Binding-site contacts:
Ligand atom N2 contacts residue ASN331 of chain 1.A at 3.1 Å (h-bond).
Ligand atom O5 contacts residue ASN331 of chain 1.A at 2.2 Å (h-bond).
Ligand atom O7 contacts residue ILE332 of chain 1.A at 3.1 Å.
Ligand atom C2 contacts residue ASN331 of chain 1.A at 2.5 Å.
Ligand atom C7 contacts residue GLN580 of chain 1.A at 4.1 Å.
Ligand atom C8 contacts residue ASN331 of chain 1.A at 3.5 Å.
Ligand atom O7 contacts residue ASN331 of chain 1.A at 3.0 Å.
Ligand atom C1 contacts residue ASN331 of chain 1.A at 1.4 Å.
Ligand atom C8 contacts residue GLN580 of chain 1.A at 3.6 Å.
Ligand atom C7 contacts residue ILE332 of chain 1.A at 4.2 Å (hydrophobic).
Ligand atom C5 contacts residue ASN331 of chain 1.A at 3.6 Å.
Ligand atom N2 contacts residue GLN580 of chain 1.A at 3.6 Å.
Ligand atom C4 contacts residue ASN331 of chain 1.A at 4.2 Å.
Ligand atom C7 contacts residue ASN331 of chain 1.A at 3.0 Å.
Ligand atom C3 contacts residue ASN331 of chain 1.A at 3.8 Å.

Sequence of chain 1.A:
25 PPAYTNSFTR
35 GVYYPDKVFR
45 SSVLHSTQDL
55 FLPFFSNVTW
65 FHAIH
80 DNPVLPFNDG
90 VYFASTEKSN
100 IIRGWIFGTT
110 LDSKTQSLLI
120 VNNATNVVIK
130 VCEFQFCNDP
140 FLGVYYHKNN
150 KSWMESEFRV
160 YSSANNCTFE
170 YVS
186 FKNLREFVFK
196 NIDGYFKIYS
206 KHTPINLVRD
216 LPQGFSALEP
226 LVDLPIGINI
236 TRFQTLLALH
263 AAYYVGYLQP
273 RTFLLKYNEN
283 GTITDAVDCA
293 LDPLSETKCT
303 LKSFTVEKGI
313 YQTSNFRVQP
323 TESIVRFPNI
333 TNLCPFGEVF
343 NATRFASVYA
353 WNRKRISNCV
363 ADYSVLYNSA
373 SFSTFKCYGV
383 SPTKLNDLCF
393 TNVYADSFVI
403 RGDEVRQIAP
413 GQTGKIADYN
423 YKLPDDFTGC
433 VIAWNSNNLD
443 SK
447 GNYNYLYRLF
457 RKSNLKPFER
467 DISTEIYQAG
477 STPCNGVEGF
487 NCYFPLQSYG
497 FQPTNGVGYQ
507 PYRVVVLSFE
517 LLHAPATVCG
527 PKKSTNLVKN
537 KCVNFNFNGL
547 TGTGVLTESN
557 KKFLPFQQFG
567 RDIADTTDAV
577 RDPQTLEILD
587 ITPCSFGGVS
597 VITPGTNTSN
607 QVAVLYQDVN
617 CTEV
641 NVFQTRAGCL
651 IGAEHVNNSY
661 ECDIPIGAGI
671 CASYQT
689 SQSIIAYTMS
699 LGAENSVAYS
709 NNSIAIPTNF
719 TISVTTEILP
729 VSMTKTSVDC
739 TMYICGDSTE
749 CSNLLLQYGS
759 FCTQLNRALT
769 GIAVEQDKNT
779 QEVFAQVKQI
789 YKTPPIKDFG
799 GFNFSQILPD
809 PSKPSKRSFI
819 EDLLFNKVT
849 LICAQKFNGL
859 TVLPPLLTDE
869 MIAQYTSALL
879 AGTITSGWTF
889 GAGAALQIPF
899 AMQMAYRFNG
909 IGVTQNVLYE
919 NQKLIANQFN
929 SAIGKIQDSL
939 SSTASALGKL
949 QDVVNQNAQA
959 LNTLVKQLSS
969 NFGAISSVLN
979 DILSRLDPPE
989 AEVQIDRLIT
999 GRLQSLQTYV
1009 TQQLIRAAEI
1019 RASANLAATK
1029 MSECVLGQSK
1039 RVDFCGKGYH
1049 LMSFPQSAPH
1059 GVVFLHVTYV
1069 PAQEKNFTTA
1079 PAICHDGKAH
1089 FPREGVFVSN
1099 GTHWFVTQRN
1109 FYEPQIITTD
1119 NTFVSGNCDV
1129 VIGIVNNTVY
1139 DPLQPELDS

A small-molecule ligand and the protein it binds are described below.
Small molecule (SMILES): CC(=O)N[C@@H]1[C@@H](O)[C@H](O)[C@@H](CO)O[C@H]1O